This protein binds this small molecule.
Small molecule (SMILES): CCNC(=O)c1ccc(OCc2ccccn2)c(-c2cn(C)nn2)c1

Sequence of chain 1.A:
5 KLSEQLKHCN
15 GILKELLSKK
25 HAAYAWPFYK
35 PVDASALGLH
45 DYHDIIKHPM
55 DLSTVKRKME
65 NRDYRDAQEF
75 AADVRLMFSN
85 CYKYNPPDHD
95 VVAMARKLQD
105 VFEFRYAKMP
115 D

Binding-site contacts:
Ligand atom C19 contacts residue TRP30 of chain 1.A at 3.9 Å (hydrophobic).
Ligand atom C33 contacts residue LEU43 of chain 1.A at 3.8 Å (hydrophobic).
Ligand atom C22 contacts residue TRP30 of chain 1.A at 3.5 Å (hydrophobic).
Ligand atom N43 contacts residue VAL95 of chain 1.A at 4.0 Å.
Ligand atom C05 contacts residue TYR88 of chain 1.A at 4.0 Å (hydrophobic).
Ligand atom N38 contacts residue VAL95 of chain 1.A at 3.8 Å.
Ligand atom C05 contacts residue ASN89 of chain 1.A at 3.7 Å.
Ligand atom C10 contacts residue LEU43 of chain 1.A at 3.6 Å (hydrophobic).
Ligand atom N38 contacts residue VAL36 of chain 1.A at 3.9 Å.
Ligand atom C35 contacts residue VAL95 of chain 1.A at 3.8 Å (hydrophobic).
Ligand atom C10 contacts residue ASN89 of chain 1.A at 3.9 Å.
Ligand atom C01 contacts residue ASN89 of chain 1.A at 3.4 Å.
Ligand atom N44 contacts residue ASN89 of chain 1.A at 3.1 Å (h-bond).
Ligand atom C39 contacts residue PHE32 of chain 1.A at 3.8 Å (hydrophobic).
Ligand atom C01 contacts residue PRO90 of chain 1.A at 3.5 Å (hydrophobic).
Ligand atom C25 contacts residue VAL95 of chain 1.A at 3.7 Å (hydrophobic).
Ligand atom C23 contacts residue PRO31 of chain 1.A at 3.8 Å (hydrophobic).
Ligand atom N08 contacts residue TYR88 of chain 1.A at 3.8 Å.
Ligand atom C23 contacts residue VAL95 of chain 1.A at 3.7 Å (hydrophobic).
Ligand atom C27 contacts residue TRP30 of chain 1.A at 4.0 Å (hydrophobic).
Ligand atom N44 contacts residue VAL95 of chain 1.A at 3.9 Å.
Ligand atom C33 contacts residue ASN89 of chain 1.A at 3.4 Å.
Ligand atom C36 contacts residue VAL95 of chain 1.A at 3.7 Å (hydrophobic).
Ligand atom O18 contacts residue LEU41 of chain 1.A at 4.1 Å.
Ligand atom C12 contacts residue ASN89 of chain 1.A at 4.0 Å.
Ligand atom C29 contacts residue TRP30 of chain 1.A at 3.8 Å (hydrophobic).
Ligand atom N43 contacts residue ASN89 of chain 1.A at 3.4 Å (h-bond).
Ligand atom C10 contacts residue HIS93 of chain 1.A at 3.9 Å.
Ligand atom C12 contacts residue LEU43 of chain 1.A at 4.0 Å (hydrophobic).
Ligand atom C23 contacts residue TRP30 of chain 1.A at 4.0 Å (hydrophobic).
Ligand atom O11 contacts residue LEU43 of chain 1.A at 3.3 Å.
Ligand atom C12 contacts residue HIS93 of chain 1.A at 4.1 Å.
Ligand atom C39 contacts residue VAL36 of chain 1.A at 3.7 Å (hydrophobic).
Ligand atom N08 contacts residue HIS93 of chain 1.A at 4.0 Å.
Ligand atom C39 contacts residue PRO31 of chain 1.A at 3.6 Å (hydrophobic).
Ligand atom C25 contacts residue MET98 of chain 1.A at 3.6 Å (hydrophobic).
Ligand atom N43 contacts residue CYS85 of chain 1.A at 4.1 Å.
Ligand atom N31 contacts residue TRP30 of chain 1.A at 3.4 Å.
Ligand atom N08 contacts residue ASN89 of chain 1.A at 3.0 Å (h-bond).
Ligand atom C01 contacts residue TYR88 of chain 1.A at 3.6 Å (hydrophobic).